Binding-site contacts:
Ligand atom N3 contacts residue TYR320 of chain 1.B at 3.6 Å.
Ligand atom C12 contacts residue TYR320 of chain 1.B at 3.7 Å (hydrophobic).
Ligand atom F contacts residue MET314 of chain 1.B at 3.0 Å.
Ligand atom C9 contacts residue VAL319 of chain 1.B at 3.2 Å (hydrophobic).
Ligand atom F contacts residue PHE326 of chain 1.B at 1.4 Å.
Ligand atom C5 contacts residue PHE326 of chain 1.B at 2.3 Å (hydrophobic).
Ligand atom C11 contacts residue TYR320 of chain 1.B at 3.5 Å (hydrophobic).
Ligand atom C15 contacts residue TYR320 of chain 1.B at 3.9 Å (hydrophobic).
Ligand atom C17 contacts residue LEU337 of chain 1.B at 3.8 Å (hydrophobic).
Ligand atom C6 contacts residue MET314 of chain 1.B at 3.8 Å (hydrophobic).
Ligand atom CL contacts residue PHE326 of chain 1.B at 1.9 Å.
Ligand atom C contacts residue GLU338 of chain 1.B at 3.1 Å.
Ligand atom C6 contacts residue LEU337 of chain 1.B at 3.6 Å (hydrophobic).
Ligand atom CL contacts residue LEU322 of chain 1.B at 3.7 Å.
Ligand atom C3 contacts residue TYR320 of chain 1.B at 3.7 Å (hydrophobic).
Ligand atom CL contacts residue THR325 of chain 1.B at 3.8 Å.
Ligand atom C18 contacts residue MET314 of chain 1.B at 3.9 Å (hydrophobic).
Ligand atom C7 contacts residue VAL319 of chain 1.B at 4.0 Å (hydrophobic).
Ligand atom C17 contacts residue ASN315 of chain 1.B at 3.5 Å.
Ligand atom C17 contacts residue HIS341 of chain 1.B at 3.6 Å.
Ligand atom C8 contacts residue VAL319 of chain 1.B at 3.6 Å (hydrophobic).
Ligand atom C8 contacts residue PHE326 of chain 1.B at 0.2 Å (hydrophobic).
Ligand atom N2 contacts residue TYR320 of chain 1.B at 3.0 Å (h-bond).
Ligand atom C6 contacts residue PHE326 of chain 1.B at 1.4 Å (hydrophobic).
Ligand atom C9 contacts residue PHE326 of chain 1.B at 1.1 Å (hydrophobic).
Ligand atom N2 contacts residue PHE326 of chain 1.B at 3.2 Å.
Ligand atom C5 contacts residue MET314 of chain 1.B at 4.0 Å (hydrophobic).
Ligand atom C18 contacts residue ASN315 of chain 1.B at 3.1 Å.
Ligand atom CL contacts residue VAL319 of chain 1.B at 3.6 Å.
Ligand atom F contacts residue VAL288 of chain 1.B at 3.1 Å.
Ligand atom C2 contacts residue TYR320 of chain 1.B at 4.0 Å (hydrophobic).
Ligand atom C16 contacts residue ASN315 of chain 1.B at 3.6 Å.
Ligand atom C7 contacts residue MET314 of chain 1.B at 3.7 Å (hydrophobic).
Ligand atom C4 contacts residue TYR320 of chain 1.B at 3.7 Å (hydrophobic).
Ligand atom C9 contacts residue TYR320 of chain 1.B at 3.8 Å (hydrophobic).
Ligand atom C10 contacts residue TYR320 of chain 1.B at 3.6 Å (hydrophobic).
Ligand atom N1 contacts residue TYR320 of chain 1.B at 3.9 Å.
Ligand atom C4 contacts residue PHE326 of chain 1.B at 2.2 Å (hydrophobic).
Ligand atom C contacts residue LEU337 of chain 1.B at 4.0 Å (hydrophobic).
Ligand atom C7 contacts residue PHE326 of chain 1.B at 0.1 Å (hydrophobic).

Sequence of chain 1.B:
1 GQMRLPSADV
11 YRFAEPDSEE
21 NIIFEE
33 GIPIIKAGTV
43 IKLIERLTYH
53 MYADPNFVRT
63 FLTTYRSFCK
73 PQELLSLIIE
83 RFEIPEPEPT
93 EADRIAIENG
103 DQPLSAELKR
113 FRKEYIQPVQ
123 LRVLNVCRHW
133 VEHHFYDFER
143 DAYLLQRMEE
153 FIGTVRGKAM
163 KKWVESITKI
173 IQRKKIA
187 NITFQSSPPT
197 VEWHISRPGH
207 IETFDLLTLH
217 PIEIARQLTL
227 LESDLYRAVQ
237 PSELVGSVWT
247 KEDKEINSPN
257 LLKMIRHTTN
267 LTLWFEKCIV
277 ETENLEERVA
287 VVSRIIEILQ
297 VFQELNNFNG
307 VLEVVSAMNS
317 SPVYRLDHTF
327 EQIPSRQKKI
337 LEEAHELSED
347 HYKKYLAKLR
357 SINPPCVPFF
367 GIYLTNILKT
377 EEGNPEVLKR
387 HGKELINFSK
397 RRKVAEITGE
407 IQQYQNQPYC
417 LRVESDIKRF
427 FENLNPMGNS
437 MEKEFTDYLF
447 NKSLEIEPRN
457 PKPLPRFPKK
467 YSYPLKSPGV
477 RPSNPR

A protein and the small-molecule ligand that binds it are described below.
Small molecule (SMILES): C[C@@H](Nc1nc(Nc2ccc(F)c(Cl)c2)nc2ccccc12)C1CC1